The protein below binds the small molecule below.
Small molecule (SMILES): CCOc1noc2cc(OCCC3CCN(c4ccc(C)nn4)CC3)ccc12

Sequence of chain 15.A:
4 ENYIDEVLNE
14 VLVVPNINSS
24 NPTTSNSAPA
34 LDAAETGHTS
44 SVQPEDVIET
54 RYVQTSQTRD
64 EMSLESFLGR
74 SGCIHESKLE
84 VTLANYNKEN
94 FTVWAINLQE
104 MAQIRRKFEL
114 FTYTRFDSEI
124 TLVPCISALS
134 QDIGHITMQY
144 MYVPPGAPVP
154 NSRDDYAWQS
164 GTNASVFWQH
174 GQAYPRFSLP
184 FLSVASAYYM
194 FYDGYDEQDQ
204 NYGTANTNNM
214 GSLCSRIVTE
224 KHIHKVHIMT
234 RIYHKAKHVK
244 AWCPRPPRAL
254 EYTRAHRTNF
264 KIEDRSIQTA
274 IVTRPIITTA

Binding-site contacts:
Ligand atom O26 contacts residue PHE180 of chain 15.A at 3.7 Å.
Ligand atom C21 contacts residue ILE123 of chain 15.A at 3.8 Å (hydrophobic).
Ligand atom C18 contacts residue ILE99 of chain 15.A at 3.8 Å (hydrophobic).
Ligand atom C18 contacts residue TYR145 of chain 15.A at 3.8 Å (hydrophobic).
Ligand atom C12 contacts residue ILE99 of chain 15.A at 3.7 Å (hydrophobic).
Ligand atom C09 contacts residue TYR191 of chain 15.A at 3.6 Å (hydrophobic).
Ligand atom C09 contacts residue LEU101 of chain 15.A at 3.8 Å (hydrophobic).
Ligand atom C03 contacts residue ASN211 of chain 15.A at 3.1 Å.
Ligand atom C01 contacts residue TYR192 of chain 15.A at 2.9 Å (hydrophobic).
Ligand atom O23 contacts residue LEU216 of chain 15.A at 3.7 Å.
Ligand atom C15 contacts residue LEU182 of chain 15.A at 3.7 Å (hydrophobic).
Ligand atom C13 contacts residue MET213 of chain 15.A at 3.4 Å (hydrophobic).
Ligand atom O16 contacts residue ILE99 of chain 15.A at 3.6 Å.
Ligand atom C14 contacts residue HIS237 of chain 15.A at 3.5 Å.
Ligand atom C14 contacts residue SER121 of chain 15.A at 3.5 Å.
Ligand atom C28 contacts residue TYR143 of chain 15.A at 3.4 Å (hydrophobic).
Ligand atom N24 contacts residue LEU216 of chain 15.A at 3.5 Å.
Ligand atom C05 contacts residue LEU101 of chain 15.A at 3.9 Å (hydrophobic).
Ligand atom C04 contacts residue ASN211 of chain 15.A at 3.4 Å.
Ligand atom N08 contacts residue LEU101 of chain 15.A at 3.8 Å.
Ligand atom C19 contacts residue TYR145 of chain 15.A at 3.2 Å (hydrophobic).
Ligand atom C10 contacts residue TYR191 of chain 15.A at 3.7 Å (hydrophobic).
Ligand atom C01 contacts residue THR207 of chain 15.A at 2.9 Å.
Ligand atom C18 contacts residue LEU182 of chain 15.A at 3.2 Å (hydrophobic).
Ligand atom C25 contacts residue PHE180 of chain 15.A at 3.5 Å (hydrophobic).
Ligand atom N24 contacts residue PHE180 of chain 15.A at 3.6 Å.
Ligand atom C17 contacts residue ILE99 of chain 15.A at 3.8 Å (hydrophobic).
Ligand atom N06 contacts residue LEU101 of chain 15.A at 3.2 Å.
Ligand atom C27 contacts residue PHE180 of chain 15.A at 3.2 Å (hydrophobic).
Ligand atom C28 contacts residue TYR145 of chain 15.A at 3.3 Å (hydrophobic).
Ligand atom C04 contacts residue MET213 of chain 15.A at 3.9 Å (hydrophobic).
Ligand atom N07 contacts residue LEU101 of chain 15.A at 3.7 Å.
Ligand atom C28 contacts residue ALA167 of chain 15.A at 3.1 Å (hydrophobic).
Ligand atom C28 contacts residue MET144 of chain 15.A at 3.8 Å (hydrophobic).
Ligand atom C22 contacts residue ILE123 of chain 15.A at 3.6 Å (hydrophobic).
Ligand atom C17 contacts residue LEU182 of chain 15.A at 3.7 Å (hydrophobic).
Ligand atom O26 contacts residue TYR145 of chain 15.A at 3.2 Å.
Ligand atom C15 contacts residue ILE123 of chain 15.A at 3.6 Å (hydrophobic).
Ligand atom C22 contacts residue ILE99 of chain 15.A at 3.9 Å (hydrophobic).
Ligand atom C19 contacts residue LEU182 of chain 15.A at 3.6 Å (hydrophobic).